Binding-site contacts:
Ligand atom C2 contacts residue ASN265 of chain 1.A at 2.3 Å.
Ligand atom C1 contacts residue ASN265 of chain 1.A at 1.4 Å.
Ligand atom O7 contacts residue ASN265 of chain 1.A at 4.3 Å.
Ligand atom N2 contacts residue ASN265 of chain 1.A at 2.7 Å (h-bond).
Ligand atom C7 contacts residue ASN265 of chain 1.A at 3.4 Å.
Ligand atom O6 contacts residue ASN265 of chain 1.A at 4.4 Å.
Ligand atom C8 contacts residue ASN265 of chain 1.A at 3.9 Å.
Ligand atom C3 contacts residue ASN265 of chain 1.A at 3.7 Å.
Ligand atom O5 contacts residue ASN265 of chain 1.A at 2.4 Å (h-bond).
Ligand atom C5 contacts residue ASN265 of chain 1.A at 3.7 Å.
Ligand atom C4 contacts residue ASN265 of chain 1.A at 4.2 Å.

A protein and the small-molecule ligand that binds it are described below.
Small molecule (SMILES): CC(=O)N[C@@H]1[C@@H](O)[C@H](O)[C@@H](CO)O[C@H]1O

Sequence of chain 1.A:
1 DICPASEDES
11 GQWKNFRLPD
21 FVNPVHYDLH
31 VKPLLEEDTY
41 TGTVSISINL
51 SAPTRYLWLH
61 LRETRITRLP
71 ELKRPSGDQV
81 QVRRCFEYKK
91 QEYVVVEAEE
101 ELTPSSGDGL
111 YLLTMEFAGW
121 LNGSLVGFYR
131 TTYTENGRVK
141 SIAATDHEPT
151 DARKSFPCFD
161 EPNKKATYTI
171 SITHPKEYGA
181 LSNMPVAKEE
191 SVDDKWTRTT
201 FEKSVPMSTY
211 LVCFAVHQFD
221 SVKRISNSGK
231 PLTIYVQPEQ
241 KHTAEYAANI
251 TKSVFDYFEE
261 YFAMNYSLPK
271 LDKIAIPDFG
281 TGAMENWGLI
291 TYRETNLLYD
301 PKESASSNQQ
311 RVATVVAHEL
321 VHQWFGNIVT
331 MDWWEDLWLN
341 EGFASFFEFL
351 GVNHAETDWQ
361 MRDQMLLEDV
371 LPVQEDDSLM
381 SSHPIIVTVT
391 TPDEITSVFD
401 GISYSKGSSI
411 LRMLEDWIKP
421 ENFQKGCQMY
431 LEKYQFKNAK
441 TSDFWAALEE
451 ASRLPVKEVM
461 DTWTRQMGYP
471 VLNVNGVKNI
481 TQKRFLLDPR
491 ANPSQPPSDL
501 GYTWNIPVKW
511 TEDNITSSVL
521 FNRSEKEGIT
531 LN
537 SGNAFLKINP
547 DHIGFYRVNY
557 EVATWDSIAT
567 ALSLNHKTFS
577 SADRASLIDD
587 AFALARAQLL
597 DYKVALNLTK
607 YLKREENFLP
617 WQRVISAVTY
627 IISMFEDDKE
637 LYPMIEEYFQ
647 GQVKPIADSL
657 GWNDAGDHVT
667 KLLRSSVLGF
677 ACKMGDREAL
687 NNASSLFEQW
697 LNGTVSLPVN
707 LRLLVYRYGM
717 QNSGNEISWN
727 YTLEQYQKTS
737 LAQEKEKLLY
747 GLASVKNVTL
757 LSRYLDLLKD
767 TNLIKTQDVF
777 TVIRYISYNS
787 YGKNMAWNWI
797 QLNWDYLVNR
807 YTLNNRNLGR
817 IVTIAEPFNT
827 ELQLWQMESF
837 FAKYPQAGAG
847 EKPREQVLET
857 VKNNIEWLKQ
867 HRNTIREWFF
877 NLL